Sequence of chain 1.A:
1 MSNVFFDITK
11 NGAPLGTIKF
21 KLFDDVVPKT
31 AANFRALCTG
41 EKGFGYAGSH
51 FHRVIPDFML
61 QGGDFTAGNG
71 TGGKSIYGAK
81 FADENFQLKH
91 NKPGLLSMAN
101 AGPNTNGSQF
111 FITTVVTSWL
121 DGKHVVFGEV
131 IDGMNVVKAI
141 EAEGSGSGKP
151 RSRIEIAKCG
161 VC

Binding-site contacts:
Ligand atom O contacts residue ARG53 of chain 1.A at 2.9 Å (salt-bridge).
Ligand atom OXT contacts residue MET59 of chain 1.A at 4.1 Å.
Ligand atom C contacts residue ARG53 of chain 1.A at 3.6 Å.
Ligand atom CD contacts residue ALA99 of chain 1.A at 4.5 Å (hydrophobic).
Ligand atom CG contacts residue PHE111 of chain 1.A at 3.9 Å (hydrophobic).
Ligand atom O contacts residue MET59 of chain 1.A at 4.4 Å.
Ligand atom CD contacts residue PHE111 of chain 1.A at 3.5 Å (hydrophobic).
Ligand atom CD contacts residue GLN61 of chain 1.A at 3.6 Å.
Ligand atom N contacts residue HIS124 of chain 1.A at 3.8 Å.
Ligand atom N contacts residue GLN61 of chain 1.A at 3.7 Å.
Ligand atom CA contacts residue GLN61 of chain 1.A at 4.3 Å.
Ligand atom CG contacts residue LEU120 of chain 1.A at 4.2 Å (hydrophobic).
Ligand atom CD contacts residue ALA1 of chain 1.B at 2.5 Å (hydrophobic).
Ligand atom CA contacts residue ALA1 of chain 1.B at 2.5 Å (hydrophobic).
Ligand atom CG contacts residue PHE58 of chain 1.A at 3.9 Å (hydrophobic).
Ligand atom C contacts residue MET59 of chain 1.A at 4.4 Å (hydrophobic).
Ligand atom N contacts residue ALA1 of chain 1.B at 1.3 Å.
Ligand atom C contacts residue ALA1 of chain 1.B at 3.3 Å (hydrophobic).
Ligand atom OXT contacts residue ARG53 of chain 1.A at 2.9 Å (salt-bridge).
Ligand atom CD contacts residue HIS124 of chain 1.A at 3.7 Å.
Ligand atom CB contacts residue LEU120 of chain 1.A at 4.3 Å (hydrophobic).
Ligand atom OXT contacts residue GLN61 of chain 1.A at 2.8 Å (h-bond).
Ligand atom CG contacts residue ALA1 of chain 1.B at 3.6 Å (hydrophobic).
Ligand atom CB contacts residue PHE58 of chain 1.A at 3.6 Å (hydrophobic).
Ligand atom O contacts residue PHE58 of chain 1.A at 3.8 Å.
Ligand atom OXT contacts residue ALA1 of chain 1.B at 3.4 Å.
Ligand atom C contacts residue PHE58 of chain 1.A at 4.5 Å (hydrophobic).
Ligand atom CG contacts residue MET59 of chain 1.A at 4.3 Å (hydrophobic).
Ligand atom CG contacts residue GLN61 of chain 1.A at 4.0 Å.
Ligand atom C contacts residue GLN61 of chain 1.A at 3.8 Å.
Ligand atom CB contacts residue ALA1 of chain 1.B at 3.6 Å (hydrophobic).

The protein below binds the small molecule below.
Small molecule (SMILES): O=C(O)[C@@H]1CCCN1